Sequence of chain 1.C:
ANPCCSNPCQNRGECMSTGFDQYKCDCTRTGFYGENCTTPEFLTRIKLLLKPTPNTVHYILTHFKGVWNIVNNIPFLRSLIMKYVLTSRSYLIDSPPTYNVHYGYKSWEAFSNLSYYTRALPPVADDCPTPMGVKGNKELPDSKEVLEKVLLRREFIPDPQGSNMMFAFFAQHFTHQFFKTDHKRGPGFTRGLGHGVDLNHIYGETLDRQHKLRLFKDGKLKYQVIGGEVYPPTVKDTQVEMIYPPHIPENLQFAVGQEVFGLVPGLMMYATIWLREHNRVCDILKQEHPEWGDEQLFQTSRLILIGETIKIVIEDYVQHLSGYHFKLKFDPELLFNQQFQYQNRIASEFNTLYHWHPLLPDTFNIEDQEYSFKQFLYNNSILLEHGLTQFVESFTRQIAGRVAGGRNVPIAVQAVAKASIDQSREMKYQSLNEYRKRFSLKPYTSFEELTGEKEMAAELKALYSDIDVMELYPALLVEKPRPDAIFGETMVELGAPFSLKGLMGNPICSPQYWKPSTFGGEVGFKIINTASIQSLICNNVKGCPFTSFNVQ

A small-molecule ligand and the protein it binds are described below.
Small molecule (SMILES): CC(=O)N[C@H]1[C@H](O[C@H]2[C@H](O)[C@@H](NC(C)=O)CO[C@@H]2CO)O[C@H](CO)[C@@H](O[C@@H]2O[C@H](CO)[C@@H](O)[C@H](O)[C@H]2NC(C)=O)[C@@H]1O

Binding-site contacts:
Ligand atom C6 contacts residue ASP208 of chain 1.D at 3.9 Å.
Ligand atom O5 contacts residue PHE189 of chain 1.C at 4.5 Å.
Ligand atom O6 contacts residue TYR116 of chain 1.C at 3.7 Å.
Ligand atom O7 contacts residue LEU207 of chain 1.D at 3.8 Å.
Ligand atom O5 contacts residue GLU109 of chain 1.C at 3.6 Å.
Ligand atom C8 contacts residue PHE189 of chain 1.C at 4.2 Å (hydrophobic).
Ligand atom O3 contacts residue ARG185 of chain 1.C at 4.4 Å.
Ligand atom C7 contacts residue ARG185 of chain 1.C at 3.7 Å.
Ligand atom O6 contacts residue ASP208 of chain 1.D at 3.4 Å (salt-bridge).
Ligand atom C3 contacts residue ASN113 of chain 1.C at 3.8 Å.
Ligand atom O4 contacts residue ARG185 of chain 1.C at 2.9 Å (salt-bridge).
Ligand atom C3 contacts residue ARG185 of chain 1.C at 3.9 Å.
Ligand atom O6 contacts residue LEU207 of chain 1.D at 4.1 Å.
Ligand atom O7 contacts residue ASN113 of chain 1.C at 3.9 Å.
Ligand atom N2 contacts residue ASN113 of chain 1.C at 2.9 Å (h-bond).
Ligand atom C2 contacts residue ASN113 of chain 1.C at 2.4 Å.
Ligand atom C5 contacts residue PHE189 of chain 1.C at 4.2 Å (hydrophobic).
Ligand atom C2 contacts residue ARG185 of chain 1.C at 3.4 Å.
Ligand atom O5 contacts residue TYR116 of chain 1.C at 3.8 Å.
Ligand atom C5 contacts residue ARG185 of chain 1.C at 4.1 Å.
Ligand atom C4 contacts residue ARG185 of chain 1.C at 3.8 Å.
Ligand atom O5 contacts residue ASN113 of chain 1.C at 2.3 Å (h-bond).
Ligand atom C1 contacts residue TYR116 of chain 1.C at 4.2 Å (hydrophobic).
Ligand atom C5 contacts residue ASN113 of chain 1.C at 3.6 Å.
Ligand atom C1 contacts residue GLU109 of chain 1.C at 3.8 Å.
Ligand atom C8 contacts residue ARG185 of chain 1.C at 3.6 Å.
Ligand atom C1 contacts residue ASN113 of chain 1.C at 1.4 Å.
Ligand atom C6 contacts residue PHE189 of chain 1.C at 3.9 Å (hydrophobic).
Ligand atom N2 contacts residue ARG185 of chain 1.C at 2.7 Å (salt-bridge).
Ligand atom C7 contacts residue ASN113 of chain 1.C at 3.6 Å.
Ligand atom C4 contacts residue ASN113 of chain 1.C at 4.1 Å.
Ligand atom C1 contacts residue ARG185 of chain 1.C at 3.8 Å.
Ligand atom C2 contacts residue GLU109 of chain 1.C at 4.3 Å.
Ligand atom C6 contacts residue TYR116 of chain 1.C at 3.9 Å (hydrophobic).

Sequence of chain 1.D:
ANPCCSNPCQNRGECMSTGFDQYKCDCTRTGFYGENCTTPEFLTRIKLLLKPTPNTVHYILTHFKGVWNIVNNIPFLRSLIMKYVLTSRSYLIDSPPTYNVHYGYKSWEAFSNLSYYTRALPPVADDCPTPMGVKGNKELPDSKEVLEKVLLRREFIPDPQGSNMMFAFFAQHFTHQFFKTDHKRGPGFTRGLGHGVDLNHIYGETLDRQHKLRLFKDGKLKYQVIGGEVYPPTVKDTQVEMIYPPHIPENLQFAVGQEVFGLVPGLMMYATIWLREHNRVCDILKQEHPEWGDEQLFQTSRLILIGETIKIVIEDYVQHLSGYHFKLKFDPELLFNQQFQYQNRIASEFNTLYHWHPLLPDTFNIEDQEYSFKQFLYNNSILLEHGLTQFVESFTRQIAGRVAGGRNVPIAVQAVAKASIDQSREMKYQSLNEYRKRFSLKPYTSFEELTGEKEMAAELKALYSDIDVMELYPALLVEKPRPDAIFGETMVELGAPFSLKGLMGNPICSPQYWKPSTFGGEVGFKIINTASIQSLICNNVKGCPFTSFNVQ